Binding-site contacts:
Ligand atom C05 contacts residue TYR501 of chain 1.A at 3.6 Å (hydrophobic).
Ligand atom C18 contacts residue GLU362 of chain 1.A at 3.4 Å.
Ligand atom C24 contacts residue ZN1 of chain 1.P at 2.6 Å.
Ligand atom N22 contacts residue ALA332 of chain 1.A at 2.9 Å (h-bond).
Ligand atom C16 contacts residue HIS331 of chain 1.A at 3.6 Å.
Ligand atom O35 contacts residue HIS331 of chain 1.A at 2.8 Å (h-bond).
Ligand atom O26 contacts residue TYR501 of chain 1.A at 2.8 Å (h-bond).
Ligand atom C02 contacts residue GLN259 of chain 1.A at 3.7 Å.
Ligand atom C30 contacts residue THR496 of chain 1.A at 3.5 Å.
Ligand atom N22 contacts residue GLU362 of chain 1.A at 3.4 Å (salt-bridge).
Ligand atom C21 contacts residue THR358 of chain 1.A at 3.5 Å.
Ligand atom C02 contacts residue TYR498 of chain 1.A at 3.5 Å (hydrophobic).
Ligand atom C11 contacts residue GLN259 of chain 1.A at 3.5 Å.
Ligand atom C20 contacts residue HIS361 of chain 1.A at 3.5 Å.
Ligand atom O26 contacts residue ZN1 of chain 1.P at 1.9 Å.
Ligand atom C04 contacts residue TYR501 of chain 1.A at 3.7 Å (hydrophobic).
Ligand atom C12 contacts residue SER260 of chain 1.A at 3.7 Å.
Ligand atom O03 contacts residue LYS489 of chain 1.A at 2.8 Å (salt-bridge).
Ligand atom O26 contacts residue GLU389 of chain 1.A at 3.0 Å (salt-bridge).
Ligand atom O03 contacts residue GLN259 of chain 1.A at 3.5 Å (h-bond).
Ligand atom C24 contacts residue TYR501 of chain 1.A at 3.5 Å (hydrophobic).
Ligand atom C17 contacts residue GLU362 of chain 1.A at 3.5 Å.
Ligand atom C27 contacts residue ALA332 of chain 1.A at 3.2 Å (hydrophobic).
Ligand atom O01 contacts residue GLN259 of chain 1.A at 3.4 Å (h-bond).
Ligand atom C23 contacts residue ALA332 of chain 1.A at 3.6 Å (hydrophobic).
Ligand atom O03 contacts residue HIS491 of chain 1.A at 3.5 Å.
Ligand atom N22 contacts residue HIS331 of chain 1.A at 3.1 Å (h-bond).
Ligand atom O25 contacts residue HIS365 of chain 1.A at 3.5 Å (h-bond).
Ligand atom O25 contacts residue GLU362 of chain 1.A at 2.7 Å (salt-bridge).
Ligand atom C34 contacts residue PHE490 of chain 1.A at 3.5 Å (hydrophobic).
Ligand atom O35 contacts residue HIS491 of chain 1.A at 3.0 Å.
Ligand atom O03 contacts residue TYR498 of chain 1.A at 2.5 Å (h-bond).
Ligand atom C31 contacts residue THR496 of chain 1.A at 3.7 Å.
Ligand atom O26 contacts residue HIS361 of chain 1.A at 3.6 Å.
Ligand atom C24 contacts residue GLU362 of chain 1.A at 3.7 Å.
Ligand atom C31 contacts residue P6G1 of chain 1.N at 3.6 Å.
Ligand atom O25 contacts residue ZN1 of chain 1.P at 2.6 Å.
Ligand atom C32 contacts residue P6G1 of chain 1.N at 3.6 Å.
Ligand atom C23 contacts residue TYR501 of chain 1.A at 3.5 Å (hydrophobic).
Ligand atom C30 contacts residue P6G1 of chain 1.N at 3.6 Å.

The small molecule below binds the protein below.
Small molecule (SMILES): CCCC[C@H](N[C@@H](CCc1ccccc1)C(=O)O)C(=O)N[C@@H](Cc1c[nH]c2ccccc12)C(=O)O

Sequence of chain 1.A:
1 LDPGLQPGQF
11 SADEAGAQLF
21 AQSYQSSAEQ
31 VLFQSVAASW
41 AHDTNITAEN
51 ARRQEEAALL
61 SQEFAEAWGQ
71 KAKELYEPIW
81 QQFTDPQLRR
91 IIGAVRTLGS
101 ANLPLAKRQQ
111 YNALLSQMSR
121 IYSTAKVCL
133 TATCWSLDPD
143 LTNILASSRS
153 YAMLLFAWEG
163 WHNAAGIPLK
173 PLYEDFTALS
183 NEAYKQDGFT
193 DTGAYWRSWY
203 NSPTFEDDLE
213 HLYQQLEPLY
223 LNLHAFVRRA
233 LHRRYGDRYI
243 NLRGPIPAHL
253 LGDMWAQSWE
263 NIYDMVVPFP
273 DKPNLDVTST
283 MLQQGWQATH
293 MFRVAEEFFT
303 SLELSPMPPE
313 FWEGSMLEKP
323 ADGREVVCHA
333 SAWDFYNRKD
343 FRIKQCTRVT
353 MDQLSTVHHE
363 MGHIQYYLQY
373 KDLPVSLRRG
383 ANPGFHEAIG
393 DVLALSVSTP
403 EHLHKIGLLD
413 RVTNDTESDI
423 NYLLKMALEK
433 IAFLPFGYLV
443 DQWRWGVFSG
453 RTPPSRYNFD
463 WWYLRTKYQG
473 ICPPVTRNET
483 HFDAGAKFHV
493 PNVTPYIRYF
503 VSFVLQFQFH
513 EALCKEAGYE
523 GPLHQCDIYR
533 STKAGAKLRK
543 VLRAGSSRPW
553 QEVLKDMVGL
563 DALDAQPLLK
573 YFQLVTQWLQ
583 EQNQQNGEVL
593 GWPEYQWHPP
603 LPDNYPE